The small molecule below binds the protein below.
Small molecule (SMILES): N[C@H](CC(=O)O)C(=O)O

Sequence of chain 1.C:
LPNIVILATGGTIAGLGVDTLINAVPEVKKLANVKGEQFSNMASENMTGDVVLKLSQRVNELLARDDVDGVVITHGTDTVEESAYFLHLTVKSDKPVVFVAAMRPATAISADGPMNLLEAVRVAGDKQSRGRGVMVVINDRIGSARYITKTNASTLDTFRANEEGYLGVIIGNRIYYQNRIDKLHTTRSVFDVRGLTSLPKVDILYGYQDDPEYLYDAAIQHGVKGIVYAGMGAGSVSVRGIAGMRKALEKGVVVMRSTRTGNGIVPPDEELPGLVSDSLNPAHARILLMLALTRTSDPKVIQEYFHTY

Sequence of chain 1.A:
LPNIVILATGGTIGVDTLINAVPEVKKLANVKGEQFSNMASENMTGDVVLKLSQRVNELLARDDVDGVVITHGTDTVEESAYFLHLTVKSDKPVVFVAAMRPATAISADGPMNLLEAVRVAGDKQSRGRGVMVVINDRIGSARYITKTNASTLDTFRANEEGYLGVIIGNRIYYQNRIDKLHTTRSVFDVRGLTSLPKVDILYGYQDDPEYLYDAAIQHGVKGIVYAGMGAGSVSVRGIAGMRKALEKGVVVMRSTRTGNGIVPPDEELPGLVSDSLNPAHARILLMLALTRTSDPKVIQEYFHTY

Binding-site contacts:
Ligand atom OD1 contacts residue ALA61 of chain 1.C at 3.5 Å.
Ligand atom OXT contacts residue THR15 of chain 1.C at 3.1 Å (h-bond).
Ligand atom O contacts residue GLU63 of chain 1.C at 4.2 Å.
Ligand atom OD1 contacts residue THR15 of chain 1.C at 3.3 Å (h-bond).
Ligand atom O contacts residue SER62 of chain 1.C at 2.6 Å (h-bond).
Ligand atom C contacts residue THR95 of chain 1.C at 3.3 Å.
Ligand atom N contacts residue SER62 of chain 1.C at 4.4 Å.
Ligand atom C contacts residue SER62 of chain 1.C at 3.8 Å.
Ligand atom N contacts residue SER254 of chain 1.A at 3.8 Å.
Ligand atom C contacts residue ASP96 of chain 1.C at 3.9 Å.
Ligand atom OD1 contacts residue GLY14 of chain 1.C at 3.0 Å.
Ligand atom OXT contacts residue THR95 of chain 1.C at 2.8 Å (h-bond).
Ligand atom OXT contacts residue ASP96 of chain 1.C at 4.2 Å.
Ligand atom CG contacts residue THR15 of chain 1.C at 3.4 Å.
Ligand atom OD2 contacts residue GLU63 of chain 1.C at 3.8 Å.
Ligand atom OD2 contacts residue THR15 of chain 1.C at 4.0 Å.
Ligand atom N contacts residue ALA61 of chain 1.C at 4.4 Å.
Ligand atom CG contacts residue SER62 of chain 1.C at 4.0 Å.
Ligand atom O contacts residue GLY94 of chain 1.C at 3.3 Å.
Ligand atom CG contacts residue GLY14 of chain 1.C at 3.3 Å.
Ligand atom N contacts residue GLU63 of chain 1.C at 2.9 Å (salt-bridge).
Ligand atom CB contacts residue GLY14 of chain 1.C at 4.1 Å.
Ligand atom CA contacts residue ASP96 of chain 1.C at 3.7 Å.
Ligand atom OXT contacts residue GLY14 of chain 1.C at 4.2 Å.
Ligand atom OD2 contacts residue ALA61 of chain 1.C at 3.1 Å.
Ligand atom CG contacts residue GLY94 of chain 1.C at 4.4 Å.
Ligand atom OD2 contacts residue GLY14 of chain 1.C at 3.4 Å.
Ligand atom OXT contacts residue GLY94 of chain 1.C at 3.3 Å.
Ligand atom C contacts residue GLY94 of chain 1.C at 3.6 Å.
Ligand atom C contacts residue THR15 of chain 1.C at 3.6 Å.
Ligand atom CA contacts residue THR15 of chain 1.C at 3.2 Å.
Ligand atom OD2 contacts residue SER62 of chain 1.C at 2.9 Å (h-bond).
Ligand atom OD2 contacts residue GLY94 of chain 1.C at 3.6 Å.
Ligand atom CA contacts residue GLU63 of chain 1.C at 4.2 Å.
Ligand atom O contacts residue ASP96 of chain 1.C at 3.1 Å (salt-bridge).
Ligand atom CG contacts residue GLU63 of chain 1.C at 4.3 Å.
Ligand atom O contacts residue THR95 of chain 1.C at 3.1 Å (h-bond).
Ligand atom N contacts residue ASP96 of chain 1.C at 2.7 Å (salt-bridge).
Ligand atom CB contacts residue THR15 of chain 1.C at 2.9 Å.
Ligand atom CG contacts residue ALA61 of chain 1.C at 3.6 Å (hydrophobic).